This protein binds this small molecule.
Small molecule (SMILES): CC(=O)N[C@H]1[C@H](O[C@H]2[C@H](O)[C@@H](NC(C)=O)CO[C@@H]2CO)O[C@H](CO)[C@@H](O[C@@H]2O[C@H](CO[C@H]3O[C@H](CO)[C@@H](O)[C@H](O)[C@@H]3O)[C@@H](O)[C@H](O[C@H]3O[C@H](CO)[C@@H](O)[C@H](O)[C@@H]3O)[C@@H]2O)[C@@H]1O

Binding-site contacts:
Ligand atom C8 contacts residue LEU256 of chain 1.D at 3.7 Å (hydrophobic).
Ligand atom O7 contacts residue ASN370 of chain 1.D at 4.2 Å.
Ligand atom C5 contacts residue ASN257 of chain 1.D at 3.7 Å.
Ligand atom O6 contacts residue ASP206 of chain 1.D at 4.4 Å.
Ligand atom C1 contacts residue LYS438 of chain 1.D at 4.2 Å.
Ligand atom O7 contacts residue ASN257 of chain 1.D at 4.3 Å.
Ligand atom C8 contacts residue VAL249 of chain 1.D at 4.0 Å (hydrophobic).
Ligand atom C7 contacts residue SER439 of chain 1.D at 4.5 Å.
Ligand atom O3 contacts residue CYS437 of chain 1.D at 3.9 Å.
Ligand atom N2 contacts residue ASN257 of chain 1.D at 2.8 Å (h-bond).
Ligand atom C2 contacts residue SER439 of chain 1.D at 4.1 Å.
Ligand atom C7 contacts residue ASN257 of chain 1.D at 3.8 Å.
Ligand atom O5 contacts residue NAG1 of chain 1.NB at 3.5 Å.
Ligand atom O3 contacts residue LYS202 of chain 1.D at 4.3 Å.
Ligand atom C5 contacts residue LYS438 of chain 1.D at 3.6 Å.
Ligand atom O4 contacts residue LYS202 of chain 1.D at 4.4 Å.
Ligand atom O7 contacts residue THR436 of chain 1.D at 4.1 Å.
Ligand atom C8 contacts residue LYS438 of chain 1.D at 3.9 Å.
Ligand atom O5 contacts residue LYS438 of chain 1.D at 4.3 Å.
Ligand atom C4 contacts residue ASN257 of chain 1.D at 4.2 Å.
Ligand atom C3 contacts residue LYS438 of chain 1.D at 3.7 Å.
Ligand atom C3 contacts residue SER439 of chain 1.D at 4.2 Å.
Ligand atom C6 contacts residue NAG1 of chain 1.NB at 4.4 Å.
Ligand atom O4 contacts residue LYS438 of chain 1.D at 3.8 Å.
Ligand atom C4 contacts residue LYS438 of chain 1.D at 4.0 Å.
Ligand atom C8 contacts residue ASN370 of chain 1.D at 3.9 Å.
Ligand atom C1 contacts residue NAG1 of chain 1.NB at 3.8 Å.
Ligand atom C1 contacts residue ASN257 of chain 1.D at 1.5 Å.
Ligand atom C8 contacts residue PHE369 of chain 1.D at 3.7 Å (hydrophobic).
Ligand atom C5 contacts residue NAG1 of chain 1.NB at 4.2 Å.
Ligand atom C1 contacts residue SER439 of chain 1.D at 3.9 Å.
Ligand atom C7 contacts residue LYS438 of chain 1.D at 3.9 Å.
Ligand atom N2 contacts residue SER439 of chain 1.D at 3.5 Å.
Ligand atom C6 contacts residue ARG372 of chain 1.D at 4.4 Å.
Ligand atom O5 contacts residue ASN257 of chain 1.D at 2.4 Å (h-bond).
Ligand atom C2 contacts residue ASN257 of chain 1.D at 2.4 Å.
Ligand atom C7 contacts residue ASN370 of chain 1.D at 4.4 Å.
Ligand atom O7 contacts residue CYS437 of chain 1.D at 3.6 Å.
Ligand atom C3 contacts residue ASN257 of chain 1.D at 3.7 Å.
Ligand atom O7 contacts residue LYS438 of chain 1.D at 2.9 Å (salt-bridge).

Sequence of chain 1.D:
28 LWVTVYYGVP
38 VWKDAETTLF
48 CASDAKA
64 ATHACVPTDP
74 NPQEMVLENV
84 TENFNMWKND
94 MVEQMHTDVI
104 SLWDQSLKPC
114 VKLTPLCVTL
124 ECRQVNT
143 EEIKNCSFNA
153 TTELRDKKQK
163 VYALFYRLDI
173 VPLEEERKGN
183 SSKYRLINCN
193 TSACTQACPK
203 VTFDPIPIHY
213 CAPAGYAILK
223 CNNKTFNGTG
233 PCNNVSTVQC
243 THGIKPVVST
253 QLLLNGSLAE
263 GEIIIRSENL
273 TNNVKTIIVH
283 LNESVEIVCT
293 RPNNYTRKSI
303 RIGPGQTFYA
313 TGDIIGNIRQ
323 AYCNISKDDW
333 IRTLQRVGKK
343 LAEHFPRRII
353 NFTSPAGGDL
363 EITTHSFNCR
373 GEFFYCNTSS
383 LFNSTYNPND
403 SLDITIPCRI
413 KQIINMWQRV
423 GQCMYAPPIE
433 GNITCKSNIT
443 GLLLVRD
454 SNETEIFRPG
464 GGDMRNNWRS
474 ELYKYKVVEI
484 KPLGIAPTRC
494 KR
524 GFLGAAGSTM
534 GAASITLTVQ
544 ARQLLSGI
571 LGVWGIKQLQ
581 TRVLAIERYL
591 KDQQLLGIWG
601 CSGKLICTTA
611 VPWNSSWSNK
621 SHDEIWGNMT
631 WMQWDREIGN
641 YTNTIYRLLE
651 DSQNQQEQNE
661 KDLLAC